A small-molecule ligand and the protein it binds are described below.
Small molecule (SMILES): CC(=O)N[C@@H]1[C@@H](O)[C@H](O)[C@@H](CO)O[C@H]1O

Binding-site contacts:
Ligand atom O7 contacts residue ASN67 of chain 10.E at 4.5 Å.
Ligand atom O7 contacts residue ARG89 of chain 10.E at 4.2 Å.
Ligand atom C8 contacts residue PHE90 of chain 10.E at 4.4 Å (hydrophobic).
Ligand atom C4 contacts residue ASN67 of chain 10.E at 4.2 Å.
Ligand atom N2 contacts residue ASN67 of chain 10.E at 3.3 Å (h-bond).
Ligand atom O3 contacts residue ASN67 of chain 10.E at 3.8 Å.
Ligand atom C2 contacts residue ASN67 of chain 10.E at 2.4 Å.
Ligand atom O5 contacts residue ASN67 of chain 10.E at 2.4 Å (h-bond).
Ligand atom C5 contacts residue ASN67 of chain 10.E at 3.7 Å.
Ligand atom C3 contacts residue ASN67 of chain 10.E at 3.6 Å.
Ligand atom C1 contacts residue ASN67 of chain 10.E at 1.4 Å.
Ligand atom C8 contacts residue ASN67 of chain 10.E at 3.6 Å.
Ligand atom C7 contacts residue MET118 of chain 10.E at 3.8 Å (hydrophobic).
Ligand atom C8 contacts residue MET118 of chain 10.E at 4.1 Å (hydrophobic).
Ligand atom O7 contacts residue MET118 of chain 10.E at 3.5 Å.
Ligand atom C7 contacts residue ASN67 of chain 10.E at 3.8 Å.

Sequence of chain 10.E:
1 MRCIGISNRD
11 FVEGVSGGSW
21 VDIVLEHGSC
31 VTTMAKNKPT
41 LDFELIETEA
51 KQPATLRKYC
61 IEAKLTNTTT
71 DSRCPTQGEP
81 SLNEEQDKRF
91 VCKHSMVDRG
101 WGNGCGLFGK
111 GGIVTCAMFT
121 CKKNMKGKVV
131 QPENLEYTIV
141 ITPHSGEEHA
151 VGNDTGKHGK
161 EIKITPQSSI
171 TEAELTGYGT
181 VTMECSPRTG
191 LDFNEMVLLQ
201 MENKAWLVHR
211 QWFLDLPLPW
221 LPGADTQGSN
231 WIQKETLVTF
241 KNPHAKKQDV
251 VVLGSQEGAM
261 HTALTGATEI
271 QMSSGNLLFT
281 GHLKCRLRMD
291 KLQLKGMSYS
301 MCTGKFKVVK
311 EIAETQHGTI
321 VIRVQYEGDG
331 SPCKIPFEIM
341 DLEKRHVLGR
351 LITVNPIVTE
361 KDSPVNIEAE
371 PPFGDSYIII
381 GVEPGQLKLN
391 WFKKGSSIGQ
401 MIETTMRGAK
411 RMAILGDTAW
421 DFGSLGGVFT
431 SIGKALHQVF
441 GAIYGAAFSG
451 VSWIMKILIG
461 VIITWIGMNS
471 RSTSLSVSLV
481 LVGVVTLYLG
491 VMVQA